Sequence of chain 1.L:
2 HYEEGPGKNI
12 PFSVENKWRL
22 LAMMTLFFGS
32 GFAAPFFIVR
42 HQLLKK

Sequence of chain 1.D:
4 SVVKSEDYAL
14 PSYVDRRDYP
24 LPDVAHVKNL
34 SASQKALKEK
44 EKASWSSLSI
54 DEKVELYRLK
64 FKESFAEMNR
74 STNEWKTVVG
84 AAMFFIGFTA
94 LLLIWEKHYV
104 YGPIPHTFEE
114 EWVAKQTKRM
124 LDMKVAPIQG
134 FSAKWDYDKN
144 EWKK

Sequence of chain 1.A:
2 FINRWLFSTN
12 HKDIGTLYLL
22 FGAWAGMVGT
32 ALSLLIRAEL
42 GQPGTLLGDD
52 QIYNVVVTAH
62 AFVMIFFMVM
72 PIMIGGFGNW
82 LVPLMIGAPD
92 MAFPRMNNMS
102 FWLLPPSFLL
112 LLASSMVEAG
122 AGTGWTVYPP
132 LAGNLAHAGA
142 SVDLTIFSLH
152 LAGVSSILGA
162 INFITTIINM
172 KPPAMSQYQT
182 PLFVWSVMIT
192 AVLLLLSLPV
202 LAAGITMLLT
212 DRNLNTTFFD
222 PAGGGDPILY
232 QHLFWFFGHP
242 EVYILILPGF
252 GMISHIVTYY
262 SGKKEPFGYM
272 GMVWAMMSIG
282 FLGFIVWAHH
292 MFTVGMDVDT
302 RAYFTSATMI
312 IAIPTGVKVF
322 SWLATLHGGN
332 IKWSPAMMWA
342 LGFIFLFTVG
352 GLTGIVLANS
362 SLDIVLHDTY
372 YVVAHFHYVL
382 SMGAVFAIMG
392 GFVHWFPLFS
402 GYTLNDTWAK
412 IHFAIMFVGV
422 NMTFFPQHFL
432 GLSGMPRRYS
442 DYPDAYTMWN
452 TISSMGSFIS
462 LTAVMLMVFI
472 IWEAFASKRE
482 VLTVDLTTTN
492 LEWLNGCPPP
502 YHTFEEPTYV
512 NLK

Binding-site contacts:
Ligand atom C40 contacts residue LEU462 of chain 1.A at 4.0 Å (hydrophobic).
Ligand atom C19 contacts residue LEU27 of chain 1.M at 3.4 Å (hydrophobic).
Ligand atom C25 contacts residue TRP98 of chain 1.D at 4.0 Å (hydrophobic).
Ligand atom C43 contacts residue PHE459 of chain 1.A at 3.9 Å (hydrophobic).
Ligand atom C9 contacts residue TYR35 of chain 1.M at 3.8 Å (hydrophobic).
Ligand atom O49 contacts residue TRP32 of chain 1.M at 3.8 Å.
Ligand atom C1 contacts residue GLY31 of chain 1.M at 3.6 Å.
Ligand atom C31 contacts residue TRP98 of chain 1.D at 3.8 Å (hydrophobic).
Ligand atom O55 contacts residue TRP32 of chain 1.M at 3.0 Å.
Ligand atom C28 contacts residue LEU27 of chain 1.M at 3.9 Å (hydrophobic).
Ligand atom C34 contacts residue LEU27 of chain 1.M at 3.8 Å (hydrophobic).
Ligand atom C1 contacts residue TRP32 of chain 1.M at 3.4 Å (hydrophobic).
Ligand atom O1 contacts residue TYR35 of chain 1.M at 3.3 Å.
Ligand atom O16 contacts residue GLY31 of chain 1.M at 4.0 Å.
Ligand atom C1 contacts residue LEU28 of chain 1.M at 3.8 Å (hydrophobic).
Ligand atom O49 contacts residue LEU28 of chain 1.M at 3.2 Å (h-bond).
Ligand atom C43 contacts residue PHE37 of chain 1.L at 4.0 Å (hydrophobic).
Ligand atom O16 contacts residue LEU28 of chain 1.M at 3.7 Å.
Ligand atom C28 contacts residue GLY31 of chain 1.M at 4.0 Å.
Ligand atom C4 contacts residue TRP98 of chain 1.D at 3.8 Å (hydrophobic).
Ligand atom C2 contacts residue TRP32 of chain 1.M at 3.9 Å (hydrophobic).
Ligand atom C57 contacts residue TRP98 of chain 1.D at 3.7 Å (hydrophobic).
Ligand atom C22 contacts residue TRP98 of chain 1.D at 3.6 Å (hydrophobic).
Ligand atom O3 contacts residue HIS36 of chain 1.M at 3.2 Å.
Ligand atom C37 contacts residue LEU34 of chain 1.M at 3.8 Å (hydrophobic).
Ligand atom C40 contacts residue ALA30 of chain 1.M at 4.0 Å (hydrophobic).
Ligand atom O5 contacts residue TRP98 of chain 1.D at 3.4 Å.
Ligand atom O61 contacts residue TRP98 of chain 1.D at 3.1 Å (h-bond).
Ligand atom C18 contacts residue LEU28 of chain 1.M at 4.0 Å (hydrophobic).
Ligand atom O6 contacts residue TYR35 of chain 1.M at 3.2 Å (h-bond).
Ligand atom C43 contacts residue LEU35 of chain 1.A at 4.0 Å (hydrophobic).
Ligand atom C25 contacts residue LEU95 of chain 1.D at 3.7 Å (hydrophobic).
Ligand atom C10 contacts residue TYR35 of chain 1.M at 3.9 Å (hydrophobic).
Ligand atom C25 contacts residue LEU27 of chain 1.M at 4.0 Å (hydrophobic).
Ligand atom C19 contacts residue GLY31 of chain 1.M at 4.0 Å.
Ligand atom O61 contacts residue TYR102 of chain 1.D at 3.9 Å.
Ligand atom C37 contacts residue ALA30 of chain 1.M at 4.0 Å (hydrophobic).
Ligand atom C28 contacts residue TRP98 of chain 1.D at 3.8 Å (hydrophobic).
Ligand atom C18 contacts residue TRP98 of chain 1.D at 4.0 Å (hydrophobic).
Ligand atom C6 contacts residue TRP98 of chain 1.D at 3.8 Å (hydrophobic).

Sequence of chain 1.M:
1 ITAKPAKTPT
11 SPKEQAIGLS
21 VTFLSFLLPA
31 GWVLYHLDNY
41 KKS

This protein binds this small molecule.
Small molecule (SMILES): CCCCCCCCCCO[C@@H]1O[C@H](CO)[C@@H](O[C@H]2O[C@H](CO)[C@@H](O)[C@H](O)[C@H]2O)[C@H](O)[C@H]1O